A small-molecule ligand and the protein it binds are described below.
Small molecule (SMILES): CC(=O)N[C@@H]1[C@@H](O)[C@H](O)[C@@H](CO)O[C@H]1O

Sequence of chain 1.C:
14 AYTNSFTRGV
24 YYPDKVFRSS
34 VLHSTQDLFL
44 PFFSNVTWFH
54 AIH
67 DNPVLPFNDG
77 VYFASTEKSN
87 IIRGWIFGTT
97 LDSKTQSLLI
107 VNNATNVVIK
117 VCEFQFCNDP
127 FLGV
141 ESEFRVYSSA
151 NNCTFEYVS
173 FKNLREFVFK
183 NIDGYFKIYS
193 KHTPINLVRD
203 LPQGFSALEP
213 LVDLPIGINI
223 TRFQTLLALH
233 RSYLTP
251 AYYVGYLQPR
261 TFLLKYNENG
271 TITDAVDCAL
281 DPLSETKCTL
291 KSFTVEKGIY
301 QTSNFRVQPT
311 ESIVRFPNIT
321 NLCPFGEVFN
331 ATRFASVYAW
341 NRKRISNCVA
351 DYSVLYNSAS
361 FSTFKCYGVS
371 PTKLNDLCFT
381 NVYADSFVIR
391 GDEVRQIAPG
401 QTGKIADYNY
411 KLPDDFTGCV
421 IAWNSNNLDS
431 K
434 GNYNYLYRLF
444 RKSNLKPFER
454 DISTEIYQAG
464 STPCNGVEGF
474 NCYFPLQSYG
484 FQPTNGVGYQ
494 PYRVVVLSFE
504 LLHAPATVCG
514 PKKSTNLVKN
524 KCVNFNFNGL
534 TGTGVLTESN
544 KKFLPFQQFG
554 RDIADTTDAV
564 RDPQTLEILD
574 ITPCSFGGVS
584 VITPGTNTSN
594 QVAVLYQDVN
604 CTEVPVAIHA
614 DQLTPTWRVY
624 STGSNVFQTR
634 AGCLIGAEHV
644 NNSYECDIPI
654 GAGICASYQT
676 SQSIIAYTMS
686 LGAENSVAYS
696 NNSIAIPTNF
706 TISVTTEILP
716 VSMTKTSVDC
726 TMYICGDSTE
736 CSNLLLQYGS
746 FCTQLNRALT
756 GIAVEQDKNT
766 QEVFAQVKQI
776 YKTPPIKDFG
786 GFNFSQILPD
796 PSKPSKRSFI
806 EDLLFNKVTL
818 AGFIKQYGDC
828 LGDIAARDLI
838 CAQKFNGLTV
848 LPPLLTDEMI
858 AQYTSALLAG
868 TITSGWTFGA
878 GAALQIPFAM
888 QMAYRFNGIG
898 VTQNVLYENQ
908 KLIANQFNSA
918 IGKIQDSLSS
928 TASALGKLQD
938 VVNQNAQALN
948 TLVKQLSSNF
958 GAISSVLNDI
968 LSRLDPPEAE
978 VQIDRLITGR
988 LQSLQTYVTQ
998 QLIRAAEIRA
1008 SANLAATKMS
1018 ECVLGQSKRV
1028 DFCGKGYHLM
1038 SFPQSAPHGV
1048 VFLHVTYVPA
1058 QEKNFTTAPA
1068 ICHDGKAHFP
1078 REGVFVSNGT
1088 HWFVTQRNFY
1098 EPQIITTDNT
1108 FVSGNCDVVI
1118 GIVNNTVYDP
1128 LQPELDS

Binding-site contacts:
Ligand atom N2 contacts residue ASN696 of chain 1.B at 2.8 Å (h-bond).
Ligand atom C7 contacts residue ILE1117 of chain 1.B at 4.3 Å (hydrophobic).
Ligand atom C5 contacts residue ASN696 of chain 1.B at 3.6 Å.
Ligand atom C7 contacts residue ASN696 of chain 1.B at 3.2 Å.
Ligand atom C2 contacts residue ASN696 of chain 1.B at 2.4 Å.
Ligand atom C1 contacts residue ASP783 of chain 1.C at 4.2 Å.
Ligand atom C1 contacts residue ASN696 of chain 1.B at 1.4 Å.
Ligand atom O6 contacts residue ASN696 of chain 1.B at 4.4 Å.
Ligand atom C8 contacts residue ILE1117 of chain 1.B at 3.8 Å (hydrophobic).
Ligand atom O6 contacts residue LYS782 of chain 1.C at 4.5 Å.
Ligand atom C8 contacts residue ASN696 of chain 1.B at 4.3 Å.
Ligand atom C3 contacts residue ASN696 of chain 1.B at 3.7 Å.
Ligand atom O7 contacts residue ASN696 of chain 1.B at 3.3 Å (h-bond).
Ligand atom C4 contacts residue ASN696 of chain 1.B at 4.2 Å.
Ligand atom O5 contacts residue ASN696 of chain 1.B at 2.4 Å (h-bond).
Ligand atom C8 contacts residue GLY1118 of chain 1.B at 3.6 Å.
Ligand atom O5 contacts residue ASP783 of chain 1.C at 3.9 Å.
Ligand atom O7 contacts residue ILE1117 of chain 1.B at 4.1 Å.

Sequence of chain 1.B:
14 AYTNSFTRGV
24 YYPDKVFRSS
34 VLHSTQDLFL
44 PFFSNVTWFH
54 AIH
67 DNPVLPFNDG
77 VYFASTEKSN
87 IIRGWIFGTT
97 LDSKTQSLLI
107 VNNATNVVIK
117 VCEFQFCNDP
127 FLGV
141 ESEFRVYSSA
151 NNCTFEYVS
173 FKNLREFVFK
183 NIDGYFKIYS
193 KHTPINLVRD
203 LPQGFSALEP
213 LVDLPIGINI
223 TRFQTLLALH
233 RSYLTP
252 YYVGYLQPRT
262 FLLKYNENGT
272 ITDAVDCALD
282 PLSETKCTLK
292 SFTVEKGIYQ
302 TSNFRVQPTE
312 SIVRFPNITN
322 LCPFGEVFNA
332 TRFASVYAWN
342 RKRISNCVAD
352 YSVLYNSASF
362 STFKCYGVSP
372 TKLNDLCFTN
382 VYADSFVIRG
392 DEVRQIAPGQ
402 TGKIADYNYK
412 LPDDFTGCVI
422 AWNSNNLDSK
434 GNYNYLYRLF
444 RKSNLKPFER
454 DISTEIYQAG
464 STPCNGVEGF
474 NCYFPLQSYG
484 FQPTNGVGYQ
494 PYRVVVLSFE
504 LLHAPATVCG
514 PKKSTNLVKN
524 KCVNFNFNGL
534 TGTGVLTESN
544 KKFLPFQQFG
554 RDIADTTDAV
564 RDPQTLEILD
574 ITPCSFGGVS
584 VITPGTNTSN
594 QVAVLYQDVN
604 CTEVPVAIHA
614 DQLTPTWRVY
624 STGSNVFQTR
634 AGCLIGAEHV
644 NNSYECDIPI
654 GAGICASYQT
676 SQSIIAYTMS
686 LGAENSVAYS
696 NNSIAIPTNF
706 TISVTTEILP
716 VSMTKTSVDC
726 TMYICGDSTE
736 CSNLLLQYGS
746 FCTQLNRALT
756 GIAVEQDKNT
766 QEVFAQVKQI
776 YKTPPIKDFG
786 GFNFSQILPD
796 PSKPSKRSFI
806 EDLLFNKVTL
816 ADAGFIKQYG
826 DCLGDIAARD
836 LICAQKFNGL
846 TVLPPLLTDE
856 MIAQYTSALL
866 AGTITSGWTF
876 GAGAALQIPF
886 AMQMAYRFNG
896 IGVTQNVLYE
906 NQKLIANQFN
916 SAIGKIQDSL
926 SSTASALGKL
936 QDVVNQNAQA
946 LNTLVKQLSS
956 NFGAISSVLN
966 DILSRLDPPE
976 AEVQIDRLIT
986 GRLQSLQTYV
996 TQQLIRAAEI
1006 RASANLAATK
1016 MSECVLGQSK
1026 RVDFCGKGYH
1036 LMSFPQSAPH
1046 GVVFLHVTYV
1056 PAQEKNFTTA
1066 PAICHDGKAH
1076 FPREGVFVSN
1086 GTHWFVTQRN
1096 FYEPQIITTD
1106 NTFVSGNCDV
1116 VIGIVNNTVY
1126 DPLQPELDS